A protein and the small-molecule ligand that binds it are described below.
Small molecule (SMILES): Cc1cccc(O)c1

Sequence of chain 1.U:
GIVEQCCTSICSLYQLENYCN

Sequence of chain 1.T:
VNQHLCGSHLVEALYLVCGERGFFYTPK

Sequence of chain 1.N:
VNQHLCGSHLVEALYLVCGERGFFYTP

Sequence of chain 1.V:
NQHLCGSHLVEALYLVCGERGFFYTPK

Binding-site contacts:
Ligand atom C5 contacts residue HIS10 of chain 1.V at 4.0 Å.
Ligand atom C1 contacts residue HIS5 of chain 1.N at 4.4 Å.
Ligand atom C5 contacts residue LEU6 of chain 1.N at 4.1 Å (hydrophobic).
Ligand atom O1 contacts residue ILE10 of chain 1.U at 3.5 Å.
Ligand atom C2 contacts residue LEU11 of chain 1.V at 4.3 Å (hydrophobic).
Ligand atom O1 contacts residue CYS6 of chain 1.U at 2.5 Å (h-bond).
Ligand atom C1 contacts residue CYS6 of chain 1.U at 3.2 Å (hydrophobic).
Ligand atom C7 contacts residue HIS5 of chain 1.N at 3.5 Å.
Ligand atom C3 contacts residue HIS5 of chain 1.N at 3.4 Å.
Ligand atom C2 contacts residue CYS11 of chain 1.U at 3.6 Å (hydrophobic).
Ligand atom C3 contacts residue LEU11 of chain 1.V at 4.4 Å (hydrophobic).
Ligand atom C7 contacts residue CYS11 of chain 1.U at 4.5 Å (hydrophobic).
Ligand atom C1 contacts residue CYS11 of chain 1.U at 3.8 Å (hydrophobic).
Ligand atom C5 contacts residue CYS7 of chain 1.V at 4.0 Å (hydrophobic).
Ligand atom C1 contacts residue LEU11 of chain 1.V at 3.9 Å (hydrophobic).
Ligand atom C6 contacts residue CYS7 of chain 1.V at 3.9 Å (hydrophobic).
Ligand atom C6 contacts residue LEU11 of chain 1.V at 3.4 Å (hydrophobic).
Ligand atom C4 contacts residue LEU11 of chain 1.V at 3.9 Å (hydrophobic).
Ligand atom C5 contacts residue LEU11 of chain 1.V at 3.4 Å (hydrophobic).
Ligand atom C2 contacts residue HIS5 of chain 1.N at 3.7 Å.
Ligand atom O1 contacts residue SER9 of chain 1.U at 3.5 Å (h-bond).
Ligand atom C7 contacts residue LEU17 of chain 1.T at 3.4 Å (hydrophobic).
Ligand atom C6 contacts residue CYS6 of chain 1.U at 3.2 Å (hydrophobic).
Ligand atom C3 contacts residue LEU16 of chain 1.U at 4.4 Å (hydrophobic).
Ligand atom O1 contacts residue LEU11 of chain 1.V at 4.5 Å.
Ligand atom O1 contacts residue CYS11 of chain 1.U at 2.8 Å (h-bond).
Ligand atom C7 contacts residue LEU16 of chain 1.U at 4.0 Å (hydrophobic).
Ligand atom C4 contacts residue HIS5 of chain 1.N at 3.9 Å.
Ligand atom C4 contacts residue HIS10 of chain 1.V at 3.9 Å.
Ligand atom C7 contacts residue ALA14 of chain 1.V at 3.8 Å (hydrophobic).